Sequence of chain 1.C:
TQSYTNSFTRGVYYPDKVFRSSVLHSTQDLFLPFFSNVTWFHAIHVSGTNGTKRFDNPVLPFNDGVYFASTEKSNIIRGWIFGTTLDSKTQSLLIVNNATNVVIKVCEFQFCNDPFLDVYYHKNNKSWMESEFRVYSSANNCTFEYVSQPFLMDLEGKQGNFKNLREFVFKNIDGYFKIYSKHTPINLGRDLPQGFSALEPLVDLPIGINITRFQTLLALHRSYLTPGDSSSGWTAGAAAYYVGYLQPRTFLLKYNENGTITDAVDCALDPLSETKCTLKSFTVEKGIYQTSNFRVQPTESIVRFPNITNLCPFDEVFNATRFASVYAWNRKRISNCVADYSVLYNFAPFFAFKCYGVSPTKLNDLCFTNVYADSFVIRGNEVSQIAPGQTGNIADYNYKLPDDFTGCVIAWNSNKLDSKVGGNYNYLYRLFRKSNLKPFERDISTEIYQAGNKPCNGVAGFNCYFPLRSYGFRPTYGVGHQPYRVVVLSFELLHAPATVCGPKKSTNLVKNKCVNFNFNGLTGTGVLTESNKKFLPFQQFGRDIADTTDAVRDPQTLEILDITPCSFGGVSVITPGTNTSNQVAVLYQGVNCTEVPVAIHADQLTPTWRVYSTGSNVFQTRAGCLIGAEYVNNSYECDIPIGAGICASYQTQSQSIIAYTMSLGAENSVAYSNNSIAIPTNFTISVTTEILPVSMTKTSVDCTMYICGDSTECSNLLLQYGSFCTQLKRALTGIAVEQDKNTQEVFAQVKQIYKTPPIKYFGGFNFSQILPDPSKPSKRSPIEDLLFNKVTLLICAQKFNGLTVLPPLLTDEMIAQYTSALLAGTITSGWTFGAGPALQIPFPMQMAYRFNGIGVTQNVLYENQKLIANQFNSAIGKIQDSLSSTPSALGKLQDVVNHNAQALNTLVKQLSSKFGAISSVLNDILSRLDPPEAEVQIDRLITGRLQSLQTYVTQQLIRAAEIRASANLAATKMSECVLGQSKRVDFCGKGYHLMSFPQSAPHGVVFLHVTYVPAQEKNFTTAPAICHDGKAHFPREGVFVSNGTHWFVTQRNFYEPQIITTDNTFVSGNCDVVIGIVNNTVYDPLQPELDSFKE

Sequence of chain 1.B:
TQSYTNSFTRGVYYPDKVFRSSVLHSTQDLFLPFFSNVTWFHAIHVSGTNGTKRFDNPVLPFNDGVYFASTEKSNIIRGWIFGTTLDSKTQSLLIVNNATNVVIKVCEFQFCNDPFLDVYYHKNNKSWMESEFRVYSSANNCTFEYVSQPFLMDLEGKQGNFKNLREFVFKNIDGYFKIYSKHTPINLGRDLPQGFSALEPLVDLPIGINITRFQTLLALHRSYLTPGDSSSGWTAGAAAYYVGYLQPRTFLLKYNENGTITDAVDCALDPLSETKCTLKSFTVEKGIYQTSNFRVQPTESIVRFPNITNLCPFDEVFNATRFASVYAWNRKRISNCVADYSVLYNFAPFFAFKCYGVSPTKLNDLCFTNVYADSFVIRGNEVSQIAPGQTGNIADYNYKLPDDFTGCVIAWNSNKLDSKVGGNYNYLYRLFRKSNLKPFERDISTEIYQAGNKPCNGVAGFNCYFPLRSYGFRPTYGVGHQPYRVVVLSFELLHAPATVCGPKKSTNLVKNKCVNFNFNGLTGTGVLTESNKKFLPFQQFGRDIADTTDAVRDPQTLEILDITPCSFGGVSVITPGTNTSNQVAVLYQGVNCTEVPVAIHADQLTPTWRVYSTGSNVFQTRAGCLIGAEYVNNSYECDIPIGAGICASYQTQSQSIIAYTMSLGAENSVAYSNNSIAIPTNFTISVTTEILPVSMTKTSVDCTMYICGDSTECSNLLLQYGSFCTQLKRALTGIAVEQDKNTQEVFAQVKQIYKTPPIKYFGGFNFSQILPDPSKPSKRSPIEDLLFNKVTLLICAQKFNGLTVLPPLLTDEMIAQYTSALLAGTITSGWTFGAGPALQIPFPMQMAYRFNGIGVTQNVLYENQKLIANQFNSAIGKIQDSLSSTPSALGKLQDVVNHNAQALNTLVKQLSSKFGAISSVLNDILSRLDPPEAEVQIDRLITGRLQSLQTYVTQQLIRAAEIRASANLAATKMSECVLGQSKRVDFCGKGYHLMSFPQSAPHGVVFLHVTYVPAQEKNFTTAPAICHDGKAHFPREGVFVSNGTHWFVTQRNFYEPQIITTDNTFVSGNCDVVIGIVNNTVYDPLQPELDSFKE

Binding-site contacts:
Ligand atom O6 contacts residue LEU458 of chain 1.B at 3.8 Å.
Ligand atom C2 contacts residue THR233 of chain 1.C at 4.3 Å.
Ligand atom C4 contacts residue ASN231 of chain 1.C at 4.3 Å.
Ligand atom C2 contacts residue ASN231 of chain 1.C at 2.5 Å.
Ligand atom N2 contacts residue THR233 of chain 1.C at 4.0 Å.
Ligand atom C3 contacts residue ASN231 of chain 1.C at 3.9 Å.
Ligand atom O6 contacts residue GLU462 of chain 1.B at 4.5 Å.
Ligand atom O3 contacts residue THR233 of chain 1.C at 4.4 Å.
Ligand atom C1 contacts residue ASN231 of chain 1.C at 1.4 Å.
Ligand atom C8 contacts residue THR105 of chain 1.C at 3.2 Å.
Ligand atom C6 contacts residue ASN457 of chain 1.B at 4.0 Å.
Ligand atom C6 contacts residue LEU458 of chain 1.B at 3.7 Å (hydrophobic).
Ligand atom O5 contacts residue ASN231 of chain 1.C at 2.4 Å (h-bond).
Ligand atom O6 contacts residue LYS459 of chain 1.B at 3.6 Å.
Ligand atom N2 contacts residue ASN231 of chain 1.C at 3.0 Å (h-bond).
Ligand atom C6 contacts residue GLU462 of chain 1.B at 3.7 Å.
Ligand atom O5 contacts residue GLU462 of chain 1.B at 4.0 Å.
Ligand atom O7 contacts residue ASN231 of chain 1.C at 3.8 Å.
Ligand atom C7 contacts residue ASN231 of chain 1.C at 3.5 Å.
Ligand atom C7 contacts residue THR105 of chain 1.C at 3.9 Å.
Ligand atom C5 contacts residue ASN231 of chain 1.C at 3.7 Å.
Ligand atom N2 contacts residue THR105 of chain 1.C at 3.8 Å.
Ligand atom C6 contacts residue LYS459 of chain 1.B at 3.7 Å.
Ligand atom C5 contacts residue ARG454 of chain 1.B at 4.5 Å.
Ligand atom O6 contacts residue ASN457 of chain 1.B at 3.2 Å (h-bond).

This protein binds this small molecule.
Small molecule (SMILES): CC(=O)N[C@@H]1[C@@H](O)[C@H](O)[C@@H](CO)O[C@H]1O